Binding-site contacts:
Ligand atom O30 contacts residue ILE77 of chain 1.C at 3.7 Å.
Ligand atom C4 contacts residue TYR155 of chain 1.C at 3.4 Å (hydrophobic).
Ligand atom C26 contacts residue ILE77 of chain 1.C at 3.8 Å (hydrophobic).
Ligand atom C18 contacts residue TYR155 of chain 1.C at 4.1 Å (hydrophobic).
Ligand atom N17 contacts residue TYR155 of chain 1.C at 3.6 Å (h-bond).
Ligand atom C23 contacts residue TRP149 of chain 1.C at 3.9 Å (hydrophobic).
Ligand atom C28 contacts residue ARG74 of chain 1.C at 3.5 Å.
Ligand atom O29 contacts residue ARG74 of chain 1.C at 3.4 Å (salt-bridge).
Ligand atom C22 contacts residue ILE77 of chain 1.C at 4.0 Å (hydrophobic).
Ligand atom C25 contacts residue TYR118 of chain 1.C at 3.6 Å (hydrophobic).
Ligand atom O29 contacts residue TYR15 of chain 1.C at 4.1 Å.
Ligand atom C5 contacts residue TYR155 of chain 1.C at 3.4 Å (hydrophobic).
Ligand atom C25 contacts residue TRP149 of chain 1.C at 3.4 Å (hydrophobic).
Ligand atom C20 contacts residue TRP149 of chain 1.C at 3.9 Å (hydrophobic).
Ligand atom C6 contacts residue TYR155 of chain 1.C at 3.6 Å (hydrophobic).
Ligand atom O30 contacts residue ARG74 of chain 1.C at 3.1 Å (salt-bridge).
Ligand atom O16 contacts residue ILE77 of chain 1.C at 4.1 Å.
Ligand atom C19 contacts residue TYR155 of chain 1.C at 4.0 Å (hydrophobic).
Ligand atom C26 contacts residue TYR118 of chain 1.C at 3.8 Å (hydrophobic).
Ligand atom C27 contacts residue TYR118 of chain 1.C at 3.3 Å (hydrophobic).
Ligand atom C27 contacts residue ILE77 of chain 1.C at 4.0 Å (hydrophobic).
Ligand atom C27 contacts residue ARG74 of chain 1.C at 4.0 Å.
Ligand atom C18 contacts residue LYS148 of chain 1.C at 4.0 Å.
Ligand atom C2 contacts residue TYR155 of chain 1.C at 3.8 Å (hydrophobic).
Ligand atom C23 contacts residue TRP135 of chain 1.C at 4.1 Å (hydrophobic).
Ligand atom C24 contacts residue TRP116 of chain 1.C at 3.7 Å (hydrophobic).
Ligand atom C28 contacts residue TYR118 of chain 1.C at 3.3 Å (hydrophobic).
Ligand atom O29 contacts residue PHE78 of chain 1.C at 3.8 Å.
Ligand atom C27 contacts residue PHE78 of chain 1.C at 4.2 Å (hydrophobic).
Ligand atom C24 contacts residue TRP135 of chain 1.C at 4.0 Å (hydrophobic).
Ligand atom O29 contacts residue TYR118 of chain 1.C at 2.7 Å (h-bond).
Ligand atom C20 contacts residue TYR155 of chain 1.C at 3.9 Å (hydrophobic).
Ligand atom C26 contacts residue ARG74 of chain 1.C at 3.5 Å.
Ligand atom C3 contacts residue TYR155 of chain 1.C at 3.6 Å (hydrophobic).
Ligand atom O30 contacts residue PHE78 of chain 1.C at 3.8 Å.
Ligand atom C28 contacts residue PHE78 of chain 1.C at 3.9 Å (hydrophobic).
Ligand atom C18 contacts residue ILE77 of chain 1.C at 4.2 Å (hydrophobic).
Ligand atom C24 contacts residue TYR118 of chain 1.C at 4.2 Å (hydrophobic).
Ligand atom C1 contacts residue TYR155 of chain 1.C at 3.8 Å (hydrophobic).
Ligand atom C24 contacts residue TRP149 of chain 1.C at 4.2 Å (hydrophobic).

The small molecule below binds the protein below.
Small molecule (SMILES): CN(C)c1cccc2c(S(=O)(=O)NCCCCCCCCCCC(=O)O)cccc12

Sequence of chain 1.C:
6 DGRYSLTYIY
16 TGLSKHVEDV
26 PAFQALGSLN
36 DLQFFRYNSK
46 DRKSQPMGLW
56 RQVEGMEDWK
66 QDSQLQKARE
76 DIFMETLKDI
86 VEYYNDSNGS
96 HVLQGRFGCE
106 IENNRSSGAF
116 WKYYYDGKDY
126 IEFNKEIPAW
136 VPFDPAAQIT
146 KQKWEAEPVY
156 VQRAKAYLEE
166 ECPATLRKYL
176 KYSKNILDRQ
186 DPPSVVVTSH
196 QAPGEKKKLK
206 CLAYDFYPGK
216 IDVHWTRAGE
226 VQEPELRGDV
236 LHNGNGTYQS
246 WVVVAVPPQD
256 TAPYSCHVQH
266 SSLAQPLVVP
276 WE